Sequence of chain 1.E:
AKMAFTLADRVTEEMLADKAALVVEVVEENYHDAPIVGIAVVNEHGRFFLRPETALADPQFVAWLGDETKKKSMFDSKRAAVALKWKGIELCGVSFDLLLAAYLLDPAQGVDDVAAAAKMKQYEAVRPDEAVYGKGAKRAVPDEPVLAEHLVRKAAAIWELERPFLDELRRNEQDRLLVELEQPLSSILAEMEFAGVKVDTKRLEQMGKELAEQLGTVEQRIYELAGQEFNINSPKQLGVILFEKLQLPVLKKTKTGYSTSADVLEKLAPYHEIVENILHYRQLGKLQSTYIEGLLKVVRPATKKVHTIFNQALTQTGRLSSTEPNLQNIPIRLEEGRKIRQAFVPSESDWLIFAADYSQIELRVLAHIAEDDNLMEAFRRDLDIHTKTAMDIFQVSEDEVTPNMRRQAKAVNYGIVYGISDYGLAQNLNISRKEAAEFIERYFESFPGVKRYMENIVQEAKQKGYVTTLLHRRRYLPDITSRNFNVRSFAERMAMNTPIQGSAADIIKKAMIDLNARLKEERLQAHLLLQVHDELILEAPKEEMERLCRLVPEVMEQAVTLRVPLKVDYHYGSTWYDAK

A protein and the small-molecule ligand that binds it are described below.
Small molecule (SMILES): Cc1cn([C@H]2C[C@H](O[P](=O)(O)OC[C@H]3O[C@@H](n4ccc(N)nc4=O)C[C@@H]3O[P](=O)(O)OC[C@@H]3CC[C@H](n4cnc5c(=O)[nH]c(N)nc54)O3)[C@@H](CO[P](=O)(O)O[C@H]3C[C@H](n4ccc(N)nc4=O)O[C@@H]3CO[P](=O)(O)O[C@H]3C[C@H](n4cnc5c(N)ncnc54)O[C@@H]3CO[P](=O)(O)O[C@H]3C[C@H](n4cnc5c(=O)nc(N)[nH]c54)O[C@@H]3CO[P](=O)(O)O[C@H]3C[C@H](n4cc(C)c(=O)[nH]c4=O)O[C@@H]3CO[P](=O)(O)O[C@H]3C[C@H](n4ccc(N)nc4=O)O[C@@H]3CO[P](=O)(O)O[C@H]3C[C@H](n4ccc(N)nc4=O)O[C@@H]3CO)O2)c(=O)[nH]c1=O

Binding-site contacts:
Ligand atom N2 contacts residue ARG319 of chain 1.E at 3.3 Å (salt-bridge).
Ligand atom OP1 contacts residue ARG333 of chain 1.E at 2.9 Å (salt-bridge).
Ligand atom C5' contacts residue ILE330 of chain 1.E at 3.1 Å (hydrophobic).
Ligand atom C1' contacts residue LYS286 of chain 1.E at 3.3 Å.
Ligand atom C1' contacts residue TYR291 of chain 1.E at 3.3 Å (hydrophobic).
Ligand atom C1' contacts residue HIS533 of chain 1.E at 3.4 Å.
Ligand atom OP1 contacts residue THR254 of chain 1.E at 2.7 Å (h-bond).
Ligand atom O4' contacts residue TYR291 of chain 1.E at 3.5 Å (h-bond).
Ligand atom O3' contacts residue THR256 of chain 1.E at 3.4 Å.
Ligand atom OP2 contacts residue ARG333 of chain 1.E at 3.3 Å.
Ligand atom OP1 contacts residue PRO331 of chain 1.E at 3.5 Å.
Ligand atom C2' contacts residue LYS286 of chain 1.E at 3.6 Å.
Ligand atom C2 contacts residue ARG319 of chain 1.E at 3.5 Å.
Ligand atom N1 contacts residue D3T1 of chain 1.L at 3.4 Å.
Ligand atom OP1 contacts residue SER261 of chain 1.E at 3.4 Å (h-bond).
Ligand atom OP1 contacts residue ARG282 of chain 1.E at 3.0 Å.
Ligand atom O3' contacts residue ARG282 of chain 1.E at 2.9 Å (salt-bridge).
Ligand atom O4' contacts residue HIS533 of chain 1.E at 3.3 Å.
Ligand atom OP2 contacts residue ARG333 of chain 1.E at 3.1 Å (salt-bridge).
Ligand atom P contacts residue ARG282 of chain 1.E at 3.5 Å.
Ligand atom O4' contacts residue ASN329 of chain 1.E at 3.1 Å.
Ligand atom O2 contacts residue ASN329 of chain 1.E at 2.9 Å (h-bond).
Ligand atom C1' contacts residue GLN328 of chain 1.E at 3.5 Å.
Ligand atom C2' contacts residue D3T1 of chain 1.L at 3.1 Å.
Ligand atom OP2 contacts residue ALA262 of chain 1.E at 3.3 Å.
Ligand atom N3 contacts residue ARG319 of chain 1.E at 2.9 Å (salt-bridge).
Ligand atom O2 contacts residue LYS286 of chain 1.E at 3.2 Å.
Ligand atom OP1 contacts residue LYS255 of chain 1.E at 2.7 Å (salt-bridge).
Ligand atom C5' contacts residue ARG282 of chain 1.E at 3.5 Å.
Ligand atom N2 contacts residue GLN501 of chain 1.E at 3.4 Å (h-bond).
Ligand atom C3' contacts residue D3T1 of chain 1.L at 3.0 Å.
Ligand atom OP1 contacts residue ILE332 of chain 1.E at 2.9 Å (h-bond).
Ligand atom C4' contacts residue ILE330 of chain 1.E at 3.6 Å (hydrophobic).
Ligand atom OP1 contacts residue THR260 of chain 1.E at 2.5 Å (h-bond).
Ligand atom N7 contacts residue ARG333 of chain 1.E at 3.1 Å (salt-bridge).
Ligand atom C5' contacts residue ARG282 of chain 1.E at 3.0 Å.
Ligand atom C2' contacts residue ASN329 of chain 1.E at 3.6 Å.
Ligand atom OP1 contacts residue THR256 of chain 1.E at 2.5 Å (h-bond).
Ligand atom C5' contacts residue THR260 of chain 1.E at 3.5 Å.
Ligand atom C6 contacts residue D3T1 of chain 1.L at 3.5 Å.